The small molecule below binds the protein below.
Small molecule (SMILES): CNC(=O)CN1C[C@@H](C(=O)Nc2cncc3cc(F)ccc23)c2cc(Cl)ccc2C1=O

Binding-site contacts:
Ligand atom C18 contacts residue MET49 of chain 1.A at 3.6 Å (hydrophobic).
Ligand atom O2 contacts residue GLN189 of chain 1.A at 3.1 Å.
Ligand atom C9 contacts residue LEU141 of chain 1.A at 3.7 Å (hydrophobic).
Ligand atom C11 contacts residue ASN142 of chain 1.A at 3.7 Å.
Ligand atom C21 contacts residue GLN189 of chain 1.A at 3.5 Å.
Ligand atom C10 contacts residue ASN142 of chain 1.A at 3.6 Å.
Ligand atom C10 contacts residue PHE140 of chain 1.A at 3.6 Å (hydrophobic).
Ligand atom C7 contacts residue HIS163 of chain 1.A at 3.1 Å.
Ligand atom N3 contacts residue PHE140 of chain 1.A at 3.8 Å.
Ligand atom N3 contacts residue HIS163 of chain 1.A at 2.7 Å (h-bond).
Ligand atom C17 contacts residue HIS164 of chain 1.A at 3.8 Å.
Ligand atom O2 contacts residue DMS1 of chain 1.E at 3.5 Å.
Ligand atom N3 contacts residue SER144 of chain 1.A at 3.6 Å.
Ligand atom C contacts residue GLU166 of chain 1.A at 3.6 Å.
Ligand atom C17 contacts residue MET49 of chain 1.A at 3.6 Å (hydrophobic).
Ligand atom C10 contacts residue LEU141 of chain 1.A at 3.6 Å (hydrophobic).
Ligand atom C20 contacts residue GLN189 of chain 1.A at 3.9 Å.
Ligand atom CL contacts residue HIS41 of chain 1.A at 3.5 Å.
Ligand atom C18 contacts residue MET165 of chain 1.A at 3.5 Å (hydrophobic).
Ligand atom C16 contacts residue HIS164 of chain 1.A at 3.5 Å.
Ligand atom C18 contacts residue ARG188 of chain 1.A at 3.9 Å.
Ligand atom C16 contacts residue MET165 of chain 1.A at 3.6 Å (hydrophobic).
Ligand atom C8 contacts residue LEU141 of chain 1.A at 3.7 Å (hydrophobic).
Ligand atom C19 contacts residue DMS1 of chain 1.E at 3.8 Å.
Ligand atom CL contacts residue ASP187 of chain 1.A at 3.5 Å.
Ligand atom C9 contacts residue GLU166 of chain 1.A at 3.7 Å.
Ligand atom C10 contacts residue GLU166 of chain 1.A at 3.4 Å.
Ligand atom CL contacts residue MET49 of chain 1.A at 3.9 Å.
Ligand atom O1 contacts residue MET165 of chain 1.A at 3.6 Å.
Ligand atom C8 contacts residue HIS163 of chain 1.A at 3.9 Å.
Ligand atom C7 contacts residue GLU166 of chain 1.A at 3.8 Å.
Ligand atom O1 contacts residue GLU166 of chain 1.A at 3.0 Å (salt-bridge).
Ligand atom CL contacts residue HIS164 of chain 1.A at 3.6 Å.
Ligand atom N3 contacts residue GLU166 of chain 1.A at 3.8 Å.
Ligand atom C7 contacts residue CYS145 of chain 1.A at 3.8 Å (hydrophobic).
Ligand atom CL contacts residue MET165 of chain 1.A at 3.8 Å.
Ligand atom C17 contacts residue MET165 of chain 1.A at 3.4 Å (hydrophobic).
Ligand atom C8 contacts residue GLU166 of chain 1.A at 3.5 Å.
Ligand atom C8 contacts residue PHE140 of chain 1.A at 3.6 Å (hydrophobic).
Ligand atom N1 contacts residue GLN189 of chain 1.A at 3.8 Å.

Sequence of chain 1.A:
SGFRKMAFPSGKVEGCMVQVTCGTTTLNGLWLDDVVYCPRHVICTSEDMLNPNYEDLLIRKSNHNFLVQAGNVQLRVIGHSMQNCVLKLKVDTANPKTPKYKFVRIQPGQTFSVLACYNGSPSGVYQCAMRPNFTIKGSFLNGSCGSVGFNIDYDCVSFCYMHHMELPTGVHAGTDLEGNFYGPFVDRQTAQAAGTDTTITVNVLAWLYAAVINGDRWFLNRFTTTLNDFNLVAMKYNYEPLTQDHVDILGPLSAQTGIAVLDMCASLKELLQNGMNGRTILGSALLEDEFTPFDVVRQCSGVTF

Sequence of chain 1.B:
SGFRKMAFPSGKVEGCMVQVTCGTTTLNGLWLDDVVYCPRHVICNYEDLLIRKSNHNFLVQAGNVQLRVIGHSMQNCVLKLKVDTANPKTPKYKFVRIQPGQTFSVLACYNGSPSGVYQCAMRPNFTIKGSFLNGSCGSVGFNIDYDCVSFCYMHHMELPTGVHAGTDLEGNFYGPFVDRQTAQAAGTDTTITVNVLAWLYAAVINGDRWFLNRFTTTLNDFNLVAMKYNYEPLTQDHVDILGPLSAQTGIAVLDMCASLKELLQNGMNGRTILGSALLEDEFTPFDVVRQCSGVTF